Binding-site contacts:
Ligand atom O4 contacts residue ASP208 of chain 1.H at 2.9 Å (salt-bridge).
Ligand atom O3 contacts residue GLY227 of chain 1.H at 3.6 Å.
Ligand atom O7 contacts residue SER168 of chain 1.H at 2.7 Å (h-bond).
Ligand atom C4 contacts residue THR226 of chain 1.H at 3.3 Å.
Ligand atom O6 contacts residue LEU99 of chain 1.H at 2.8 Å (h-bond).
Ligand atom O6 contacts residue ALA207 of chain 1.H at 3.7 Å.
Ligand atom C4 contacts residue THR15 of chain 1.H at 3.2 Å.
Ligand atom C2 contacts residue THR226 of chain 1.H at 3.8 Å.
Ligand atom O4 contacts residue TYR12 of chain 1.H at 2.9 Å (h-bond).
Ligand atom O4 contacts residue THR15 of chain 1.H at 2.6 Å (h-bond).
Ligand atom O4 contacts residue ASN14 of chain 1.H at 2.9 Å (h-bond).
Ligand atom O6 contacts residue ARG228 of chain 1.H at 3.6 Å.
Ligand atom O6 contacts residue LEU229 of chain 1.H at 3.6 Å.
Ligand atom O4 contacts residue ARG228 of chain 1.H at 3.4 Å (salt-bridge).
Ligand atom O4 contacts residue ASP16 of chain 1.H at 2.6 Å (salt-bridge).
Ligand atom O3 contacts residue THR15 of chain 1.H at 2.8 Å (h-bond).
Ligand atom O6 contacts residue ASP208 of chain 1.H at 3.3 Å (salt-bridge).
Ligand atom C7 contacts residue SER168 of chain 1.H at 3.4 Å.
Ligand atom O3 contacts residue PRO13 of chain 1.H at 2.9 Å (h-bond).
Ligand atom O6 contacts residue THR226 of chain 1.H at 2.9 Å (h-bond).
Ligand atom C4 contacts residue ASP208 of chain 1.H at 3.7 Å.
Ligand atom O3 contacts residue TYR12 of chain 1.H at 3.5 Å (h-bond).
Ligand atom C3 contacts residue THR15 of chain 1.H at 3.6 Å.
Ligand atom O6 contacts residue GLY98 of chain 1.H at 3.3 Å.
Ligand atom C8 contacts residue SER168 of chain 1.H at 3.3 Å.
Ligand atom C6 contacts residue TYR100 of chain 1.H at 3.6 Å (hydrophobic).
Ligand atom O3 contacts residue ARG228 of chain 1.H at 2.9 Å.
Ligand atom O4 contacts residue GLY224 of chain 1.H at 3.0 Å (h-bond).
Ligand atom O5 contacts residue LEU99 of chain 1.H at 3.2 Å (h-bond).
Ligand atom O3 contacts residue THR226 of chain 1.H at 2.8 Å (h-bond).
Ligand atom C6 contacts residue HIS205 of chain 1.H at 3.6 Å.
Ligand atom O6 contacts residue TYR100 of chain 1.H at 2.9 Å (h-bond).
Ligand atom C3 contacts residue THR226 of chain 1.H at 3.4 Å.
Ligand atom O3 contacts residue ASN14 of chain 1.H at 3.7 Å.
Ligand atom O2 contacts residue ASP16 of chain 1.H at 3.6 Å.
Ligand atom C6 contacts residue ASP208 of chain 1.H at 3.7 Å.
Ligand atom C6 contacts residue LEU99 of chain 1.H at 3.7 Å (hydrophobic).
Ligand atom O7 contacts residue GLY98 of chain 1.H at 3.4 Å.
Ligand atom C4 contacts residue GLY224 of chain 1.H at 3.8 Å.
Ligand atom C3 contacts residue PRO13 of chain 1.H at 3.6 Å (hydrophobic).

A small-molecule ligand and the protein it binds are described below.
Small molecule (SMILES): CC(=O)N[C@H]1[C@H](O[C@@H]2[C@@H](OC[C@H]3O[C@H](O)[C@@H](O)[C@@H](O[C@H]4O[C@H](CO)[C@@H](O)[C@H](O)[C@@H]4O[C@@H]4O[C@H](CO)[C@@H](O)[C@H](O)[C@H]4NC(C)=O)[C@@H]3O)O[C@H](CO)[C@@H](O)[C@@H]2O)O[C@H](CO)[C@@H](O)[C@@H]1O

Sequence of chain 1.H:
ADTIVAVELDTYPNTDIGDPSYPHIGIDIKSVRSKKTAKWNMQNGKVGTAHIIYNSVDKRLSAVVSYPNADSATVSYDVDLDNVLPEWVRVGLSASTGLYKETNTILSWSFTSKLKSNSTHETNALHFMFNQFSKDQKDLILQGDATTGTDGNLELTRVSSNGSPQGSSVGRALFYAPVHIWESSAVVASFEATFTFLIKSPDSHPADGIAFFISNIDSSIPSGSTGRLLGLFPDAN